Binding-site contacts:
Ligand atom O5 contacts residue GLY17 of chain 1.A at 3.7 Å.
Ligand atom O4 contacts residue TYR86 of chain 1.A at 3.7 Å.
Ligand atom O6 contacts residue ASP133 of chain 1.A at 2.7 Å (salt-bridge).
Ligand atom O3 contacts residue GLY17 of chain 1.A at 3.1 Å (h-bond).
Ligand atom O5 contacts residue GLY129 of chain 1.A at 3.6 Å.
Ligand atom C4 contacts residue GLY129 of chain 1.A at 4.4 Å.
Ligand atom C6 contacts residue SER130 of chain 1.A at 3.6 Å.
Ligand atom C6 contacts residue GLY129 of chain 1.A at 4.3 Å.
Ligand atom O6 contacts residue GLY129 of chain 1.A at 3.1 Å (h-bond).
Ligand atom C5 contacts residue GLY16 of chain 1.A at 4.4 Å.
Ligand atom O6 contacts residue SER128 of chain 1.A at 4.1 Å.
Ligand atom O5 contacts residue GLY16 of chain 1.A at 3.8 Å.
Ligand atom O5 contacts residue SER130 of chain 1.A at 2.9 Å (h-bond).
Ligand atom O4 contacts residue ASP133 of chain 1.A at 2.6 Å (salt-bridge).
Ligand atom C3 contacts residue GLY17 of chain 1.A at 4.0 Å.
Ligand atom C4 contacts residue ASP133 of chain 1.A at 3.5 Å.
Ligand atom C5 contacts residue SER130 of chain 1.A at 3.7 Å.
Ligand atom C5 contacts residue ASP133 of chain 1.A at 4.1 Å.
Ligand atom C4 contacts residue GLY16 of chain 1.A at 4.4 Å.
Ligand atom O1 contacts residue SER130 of chain 1.A at 3.7 Å.
Ligand atom C1 contacts residue GLY129 of chain 1.A at 4.5 Å.
Ligand atom O4 contacts residue GLY16 of chain 1.A at 3.6 Å.
Ligand atom O6 contacts residue SER130 of chain 1.A at 3.1 Å (h-bond).
Ligand atom C6 contacts residue GLY16 of chain 1.A at 4.0 Å.
Ligand atom C5 contacts residue TYR86 of chain 1.A at 4.3 Å (hydrophobic).
Ligand atom C1 contacts residue SER130 of chain 1.A at 3.8 Å.
Ligand atom C6 contacts residue ASP133 of chain 1.A at 3.5 Å.
Ligand atom O5 contacts residue LEU131 of chain 1.A at 4.5 Å.
Ligand atom C6 contacts residue LEU131 of chain 1.A at 3.7 Å (hydrophobic).
Ligand atom O6 contacts residue LEU131 of chain 1.A at 3.0 Å (h-bond).
Ligand atom C1 contacts residue GLY17 of chain 1.A at 3.9 Å.
Ligand atom C6 contacts residue TYR86 of chain 1.A at 3.6 Å (hydrophobic).
Ligand atom O3 contacts residue GLY16 of chain 1.A at 4.2 Å.
Ligand atom C4 contacts residue GLY17 of chain 1.A at 3.6 Å.
Ligand atom O4 contacts residue GLY17 of chain 1.A at 3.3 Å (h-bond).
Ligand atom O1 contacts residue GLY129 of chain 1.A at 4.3 Å.
Ligand atom C5 contacts residue GLY129 of chain 1.A at 4.3 Å.
Ligand atom C2 contacts residue GLY17 of chain 1.A at 3.9 Å.

A small-molecule ligand and the protein it binds are described below.
Small molecule (SMILES): OC[C@H]1O[C@@H](O[C@@H]2[C@@H](O)[C@H](O)O[C@H](CO)[C@H]2O)[C@H](O)[C@@H](O)[C@@H]1O

Sequence of chain 1.A:
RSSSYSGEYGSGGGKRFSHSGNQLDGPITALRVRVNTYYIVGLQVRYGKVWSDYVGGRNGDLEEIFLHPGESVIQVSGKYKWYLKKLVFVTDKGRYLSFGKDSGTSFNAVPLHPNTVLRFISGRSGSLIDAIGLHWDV